Sequence of chain 1.A:
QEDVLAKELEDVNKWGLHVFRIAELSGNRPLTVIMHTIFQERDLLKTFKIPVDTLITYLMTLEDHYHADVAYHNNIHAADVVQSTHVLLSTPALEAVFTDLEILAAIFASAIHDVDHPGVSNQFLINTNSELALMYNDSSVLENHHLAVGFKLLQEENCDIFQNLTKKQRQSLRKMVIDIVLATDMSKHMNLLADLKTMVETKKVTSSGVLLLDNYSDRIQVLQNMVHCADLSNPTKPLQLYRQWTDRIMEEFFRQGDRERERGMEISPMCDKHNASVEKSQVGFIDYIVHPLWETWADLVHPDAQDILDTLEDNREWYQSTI

The protein below binds the small molecule below.
Small molecule (SMILES): COc1c(OCC2CC2)cc2oc3cc4c(c(OCc5ccncc5)c3c(=O)c2c1CC=C(C)C)C=CC(C)(C)O4

Binding-site contacts:
Ligand atom C8 contacts residue PHE372 of chain 1.A at 3.6 Å (hydrophobic).
Ligand atom C27 contacts residue MET273 of chain 1.A at 3.5 Å (hydrophobic).
Ligand atom C3 contacts residue MET357 of chain 1.A at 3.5 Å (hydrophobic).
Ligand atom C21 contacts residue ILE336 of chain 1.A at 3.9 Å (hydrophobic).
Ligand atom C38 contacts residue LEU319 of chain 1.A at 3.9 Å (hydrophobic).
Ligand atom O19 contacts residue PHE372 of chain 1.A at 3.8 Å.
Ligand atom C12 contacts residue GLN369 of chain 1.A at 3.8 Å.
Ligand atom O15 contacts residue ILE336 of chain 1.A at 3.5 Å.
Ligand atom C9 contacts residue PHE372 of chain 1.A at 3.7 Å (hydrophobic).
Ligand atom O7 contacts residue PHE372 of chain 1.A at 3.3 Å.
Ligand atom C37 contacts residue ASP318 of chain 1.A at 3.3 Å.
Ligand atom O7 contacts residue MET357 of chain 1.A at 3.4 Å (h-bond).
Ligand atom C34 contacts residue MET273 of chain 1.A at 3.6 Å (hydrophobic).
Ligand atom O15 contacts residue GLN369 of chain 1.A at 3.1 Å (h-bond).
Ligand atom C5 contacts residue PHE372 of chain 1.A at 3.3 Å (hydrophobic).
Ligand atom C21 contacts residue ASN321 of chain 1.A at 3.6 Å.
Ligand atom C8 contacts residue MET357 of chain 1.A at 3.9 Å (hydrophobic).
Ligand atom C28 contacts residue ILE376 of chain 1.A at 3.7 Å (hydrophobic).
Ligand atom C41 contacts residue SER368 of chain 1.A at 3.5 Å.
Ligand atom C37 contacts residue MET273 of chain 1.A at 3.6 Å (hydrophobic).
Ligand atom N36 contacts residue MET273 of chain 1.A at 3.3 Å.
Ligand atom C3 contacts residue PHE372 of chain 1.A at 3.5 Å (hydrophobic).
Ligand atom C21 contacts residue TRP332 of chain 1.A at 3.5 Å (hydrophobic).
Ligand atom C35 contacts residue MET273 of chain 1.A at 3.2 Å (hydrophobic).
Ligand atom C4 contacts residue PHE372 of chain 1.A at 3.2 Å (hydrophobic).
Ligand atom C11 contacts residue GLN369 of chain 1.A at 3.6 Å.
Ligand atom O31 contacts residue PHE372 of chain 1.A at 3.8 Å.
Ligand atom C21 contacts residue THR333 of chain 1.A at 3.8 Å.
Ligand atom C14 contacts residue PHE372 of chain 1.A at 3.7 Å (hydrophobic).
Ligand atom C13 contacts residue PHE372 of chain 1.A at 3.9 Å (hydrophobic).
Ligand atom C17 contacts residue ASN321 of chain 1.A at 3.5 Å.
Ligand atom C4 contacts residue MET357 of chain 1.A at 3.5 Å (hydrophobic).
Ligand atom N36 contacts residue ASP318 of chain 1.A at 3.8 Å.
Ligand atom C6 contacts residue PHE372 of chain 1.A at 3.8 Å (hydrophobic).
Ligand atom C28 contacts residue MET273 of chain 1.A at 3.1 Å (hydrophobic).
Ligand atom C20 contacts residue GLN369 of chain 1.A at 3.7 Å.
Ligand atom C17 contacts residue TYR159 of chain 1.A at 3.6 Å (hydrophobic).
Ligand atom C26 contacts residue MET273 of chain 1.A at 3.5 Å (hydrophobic).
Ligand atom C11 contacts residue PHE372 of chain 1.A at 3.6 Å (hydrophobic).
Ligand atom C10 contacts residue PHE372 of chain 1.A at 3.4 Å (hydrophobic).